This small molecule binds to this protein.
Small molecule (SMILES): O=C(O)c1ccc(CCCl)cc1

Sequence of chain 1.A:
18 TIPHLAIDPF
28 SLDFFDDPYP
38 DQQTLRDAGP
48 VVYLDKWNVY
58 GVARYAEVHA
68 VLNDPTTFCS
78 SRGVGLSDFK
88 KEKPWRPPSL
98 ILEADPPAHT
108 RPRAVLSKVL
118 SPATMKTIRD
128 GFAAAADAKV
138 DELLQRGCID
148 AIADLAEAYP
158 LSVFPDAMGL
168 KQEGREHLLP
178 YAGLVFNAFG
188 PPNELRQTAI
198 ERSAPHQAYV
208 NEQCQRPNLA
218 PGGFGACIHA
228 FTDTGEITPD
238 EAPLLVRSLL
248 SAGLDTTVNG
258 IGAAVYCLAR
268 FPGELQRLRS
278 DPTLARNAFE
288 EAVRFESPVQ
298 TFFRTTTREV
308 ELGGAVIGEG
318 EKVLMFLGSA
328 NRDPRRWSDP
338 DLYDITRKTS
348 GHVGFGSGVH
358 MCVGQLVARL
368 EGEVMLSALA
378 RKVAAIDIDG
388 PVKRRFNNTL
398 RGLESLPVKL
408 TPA

Binding-site contacts:
Ligand atom C10 contacts residue ARG93 of chain 1.A at 3.9 Å.
Ligand atom CL09 contacts residue HEM1 of chain 1.B at 3.2 Å.
Ligand atom O11 contacts residue SER96 of chain 1.A at 4.0 Å.
Ligand atom C07 contacts residue PHE183 of chain 1.A at 3.6 Å (hydrophobic).
Ligand atom C04 contacts residue ARG93 of chain 1.A at 3.8 Å.
Ligand atom C05 contacts residue ALA249 of chain 1.A at 3.9 Å (hydrophobic).
Ligand atom C06 contacts residue ALA249 of chain 1.A at 3.7 Å (hydrophobic).
Ligand atom C10 contacts residue SER245 of chain 1.A at 3.4 Å.
Ligand atom O11 contacts residue ARG93 of chain 1.A at 3.0 Å (salt-bridge).
Ligand atom O12 contacts residue SER245 of chain 1.A at 2.5 Å (h-bond).
Ligand atom C05 contacts residue LEU99 of chain 1.A at 3.8 Å (hydrophobic).
Ligand atom O11 contacts residue ARG244 of chain 1.A at 4.2 Å.
Ligand atom C04 contacts residue SER248 of chain 1.A at 3.9 Å.
Ligand atom C10 contacts residue SER96 of chain 1.A at 3.6 Å.
Ligand atom CL09 contacts residue ALA249 of chain 1.A at 3.5 Å.
Ligand atom C04 contacts residue LEU99 of chain 1.A at 3.8 Å (hydrophobic).
Ligand atom C01 contacts residue ALA249 of chain 1.A at 3.7 Å (hydrophobic).
Ligand atom CL09 contacts residue PHE183 of chain 1.A at 4.0 Å.
Ligand atom O11 contacts residue SER248 of chain 1.A at 3.5 Å.
Ligand atom O11 contacts residue SER245 of chain 1.A at 3.3 Å.
Ligand atom C03 contacts residue LEU99 of chain 1.A at 3.7 Å (hydrophobic).
Ligand atom C05 contacts residue PHE186 of chain 1.A at 3.8 Å (hydrophobic).
Ligand atom O12 contacts residue LEU99 of chain 1.A at 3.9 Å.
Ligand atom C06 contacts residue LEU99 of chain 1.A at 3.7 Å (hydrophobic).
Ligand atom C02 contacts residue LEU99 of chain 1.A at 3.6 Å (hydrophobic).
Ligand atom O12 contacts residue ILE98 of chain 1.A at 3.7 Å.
Ligand atom C05 contacts residue VAL182 of chain 1.A at 4.1 Å (hydrophobic).
Ligand atom C02 contacts residue HEM1 of chain 1.B at 3.8 Å.
Ligand atom C03 contacts residue ALA249 of chain 1.A at 4.1 Å (hydrophobic).
Ligand atom C04 contacts residue ALA249 of chain 1.A at 4.1 Å (hydrophobic).
Ligand atom C08 contacts residue PHE299 of chain 1.A at 3.7 Å (hydrophobic).
Ligand atom CL09 contacts residue THR253 of chain 1.A at 3.5 Å.
Ligand atom C04 contacts residue VAL182 of chain 1.A at 4.2 Å (hydrophobic).
Ligand atom C10 contacts residue LEU99 of chain 1.A at 4.2 Å (hydrophobic).
Ligand atom C02 contacts residue ALA249 of chain 1.A at 3.9 Å (hydrophobic).
Ligand atom C08 contacts residue HEM1 of chain 1.B at 3.3 Å.
Ligand atom C01 contacts residue HEM1 of chain 1.B at 3.6 Å.
Ligand atom O12 contacts residue SER96 of chain 1.A at 2.7 Å (h-bond).
Ligand atom C07 contacts residue PHE299 of chain 1.A at 3.5 Å (hydrophobic).
Ligand atom C01 contacts residue LEU99 of chain 1.A at 3.6 Å (hydrophobic).